This small molecule binds to this protein.
Small molecule (SMILES): CC(=O)N[C@H]1[C@H](O[C@H]2[C@H](O)[C@@H](NC(C)=O)CO[C@@H]2CO)O[C@H](CO)[C@@H](O)[C@@H]1O

Binding-site contacts:
Ligand atom N2 contacts residue ASN12 of chain 46.G at 3.8 Å.
Ligand atom O5 contacts residue ASN12 of chain 46.G at 2.7 Å (h-bond).
Ligand atom O7 contacts residue ASN12 of chain 46.G at 3.6 Å.
Ligand atom C1 contacts residue ASN12 of chain 46.G at 2.2 Å.
Ligand atom C5 contacts residue ASN12 of chain 46.G at 4.1 Å.
Ligand atom C2 contacts residue ASN12 of chain 46.G at 3.3 Å.
Ligand atom C7 contacts residue ASN12 of chain 46.G at 3.9 Å.

Sequence of chain 46.G:
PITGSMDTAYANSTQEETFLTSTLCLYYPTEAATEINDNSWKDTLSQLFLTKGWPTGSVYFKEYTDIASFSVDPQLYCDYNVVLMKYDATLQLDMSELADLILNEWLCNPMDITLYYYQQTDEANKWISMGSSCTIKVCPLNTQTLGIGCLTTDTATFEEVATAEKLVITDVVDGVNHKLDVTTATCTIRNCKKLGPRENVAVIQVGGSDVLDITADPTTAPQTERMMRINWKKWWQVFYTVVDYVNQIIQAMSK